Sequence of chain 1.F:
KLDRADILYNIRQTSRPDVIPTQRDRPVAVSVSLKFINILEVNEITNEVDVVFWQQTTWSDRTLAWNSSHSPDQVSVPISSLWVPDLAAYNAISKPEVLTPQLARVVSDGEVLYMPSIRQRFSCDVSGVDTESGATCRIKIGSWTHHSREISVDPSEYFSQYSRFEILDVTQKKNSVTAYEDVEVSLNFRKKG

Sequence of chain 1.J:
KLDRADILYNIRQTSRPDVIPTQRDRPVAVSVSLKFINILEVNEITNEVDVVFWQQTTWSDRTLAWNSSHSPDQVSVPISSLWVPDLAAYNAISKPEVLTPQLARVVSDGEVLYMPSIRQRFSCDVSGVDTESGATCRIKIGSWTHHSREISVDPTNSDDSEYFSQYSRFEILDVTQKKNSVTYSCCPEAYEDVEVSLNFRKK

The protein below binds the small molecule below.
Small molecule (SMILES): CN1CCC[C@H]1c1cncc(F)c1

Binding-site contacts:
Ligand atom N1 contacts residue TRP151 of chain 1.J at 3.8 Å.
Ligand atom C10 contacts residue SER150 of chain 1.J at 4.3 Å.
Ligand atom C5 contacts residue THR152 of chain 1.J at 4.1 Å.
Ligand atom C4 contacts residue TRP151 of chain 1.J at 4.3 Å (hydrophobic).
Ligand atom C1 contacts residue MET122 of chain 1.F at 3.8 Å (hydrophobic).
Ligand atom C9 contacts residue TRP151 of chain 1.J at 3.8 Å (hydrophobic).
Ligand atom C7 contacts residue MET122 of chain 1.F at 3.0 Å (hydrophobic).
Ligand atom N2 contacts residue TRP151 of chain 1.J at 2.9 Å (h-bond).
Ligand atom C4 contacts residue THR152 of chain 1.J at 4.4 Å.
Ligand atom C8 contacts residue TYR97 of chain 1.J at 4.2 Å (hydrophobic).
Ligand atom C4 contacts residue ARG112 of chain 1.F at 4.1 Å.
Ligand atom F13 contacts residue THR152 of chain 1.J at 4.4 Å.
Ligand atom N2 contacts residue TYR200 of chain 1.J at 4.4 Å.
Ligand atom C2 contacts residue MET122 of chain 1.F at 3.9 Å (hydrophobic).
Ligand atom C1 contacts residue TRP151 of chain 1.J at 3.3 Å (hydrophobic).
Ligand atom C7 contacts residue TRP151 of chain 1.J at 4.1 Å (hydrophobic).
Ligand atom C2 contacts residue TRP151 of chain 1.J at 3.3 Å (hydrophobic).
Ligand atom C7 contacts residue TRP61 of chain 1.F at 4.2 Å (hydrophobic).
Ligand atom F13 contacts residue TYR200 of chain 1.J at 3.5 Å.
Ligand atom C9 contacts residue TYR97 of chain 1.J at 3.4 Å (hydrophobic).
Ligand atom C6 contacts residue TRP151 of chain 1.J at 3.7 Å (hydrophobic).
Ligand atom F13 contacts residue ARG112 of chain 1.F at 3.2 Å.
Ligand atom C4 contacts residue TYR200 of chain 1.J at 3.8 Å (hydrophobic).
Ligand atom C6 contacts residue CYS196 of chain 1.J at 4.0 Å (hydrophobic).
Ligand atom C10 contacts residue TRP151 of chain 1.J at 3.3 Å (hydrophobic).
Ligand atom C2 contacts residue CYS196 of chain 1.J at 4.3 Å (hydrophobic).
Ligand atom C3 contacts residue TYR200 of chain 1.J at 3.3 Å (hydrophobic).
Ligand atom C8 contacts residue MET122 of chain 1.F at 4.2 Å (hydrophobic).
Ligand atom C3 contacts residue TRP151 of chain 1.J at 3.8 Å (hydrophobic).
Ligand atom C5 contacts residue TRP151 of chain 1.J at 4.3 Å (hydrophobic).
Ligand atom C6 contacts residue MET122 of chain 1.F at 3.8 Å (hydrophobic).
Ligand atom C3 contacts residue CYS196 of chain 1.J at 4.0 Å (hydrophobic).
Ligand atom C9 contacts residue TYR193 of chain 1.J at 4.4 Å (hydrophobic).
Ligand atom C8 contacts residue TRP151 of chain 1.J at 3.3 Å (hydrophobic).
Ligand atom C5 contacts residue LEU120 of chain 1.F at 4.4 Å (hydrophobic).
Ligand atom N1 contacts residue THR152 of chain 1.J at 4.1 Å.
Ligand atom C8 contacts residue TRP61 of chain 1.F at 3.7 Å (hydrophobic).
Ligand atom N1 contacts residue MET122 of chain 1.F at 3.8 Å.
Ligand atom C10 contacts residue TYR200 of chain 1.J at 3.2 Å (hydrophobic).
Ligand atom C5 contacts residue ARG112 of chain 1.F at 4.1 Å.